The protein below binds the small molecule below.
Small molecule (SMILES): N[C@@H](CCO)C(=O)O

Binding-site contacts:
Ligand atom C3 contacts residue SER136 of chain 1.A at 3.8 Å.
Ligand atom CA contacts residue PO41 of chain 1.B at 3.9 Å.
Ligand atom O contacts residue ARG270 of chain 1.A at 3.4 Å (salt-bridge).
Ligand atom N contacts residue GLY167 of chain 1.A at 4.4 Å.
Ligand atom OXT contacts residue ARG270 of chain 1.A at 3.1 Å (salt-bridge).
Ligand atom C3 contacts residue PO41 of chain 1.B at 2.8 Å.
Ligand atom N contacts residue THR137 of chain 1.A at 4.1 Å.
Ligand atom CA contacts residue GLN163 of chain 1.A at 4.4 Å.
Ligand atom N contacts residue GLN163 of chain 1.A at 4.2 Å.
Ligand atom C contacts residue GLU243 of chain 1.A at 4.4 Å.
Ligand atom C4 contacts residue GLN353 of chain 1.A at 3.0 Å.
Ligand atom OXT contacts residue HIS277 of chain 1.A at 4.2 Å.
Ligand atom OXT contacts residue GLY167 of chain 1.A at 3.0 Å.
Ligand atom OXT contacts residue ALA168 of chain 1.A at 3.7 Å.
Ligand atom C4 contacts residue PO41 of chain 1.B at 3.2 Å.
Ligand atom C contacts residue HIS277 of chain 1.A at 3.1 Å.
Ligand atom C contacts residue ARG270 of chain 1.A at 3.5 Å.
Ligand atom N contacts residue HIS277 of chain 1.A at 2.4 Å (h-bond).
Ligand atom C contacts residue GLN163 of chain 1.A at 3.4 Å.
Ligand atom N contacts residue SER136 of chain 1.A at 2.8 Å.
Ligand atom O contacts residue HIS277 of chain 1.A at 2.5 Å (h-bond).
Ligand atom O contacts residue GLY167 of chain 1.A at 4.1 Å.
Ligand atom N contacts residue GLN353 of chain 1.A at 3.5 Å.
Ligand atom C contacts residue GLY167 of chain 1.A at 3.2 Å.
Ligand atom CA contacts residue SER136 of chain 1.A at 3.8 Å.
Ligand atom N contacts residue GLU243 of chain 1.A at 4.3 Å.
Ligand atom OXT contacts residue GLN163 of chain 1.A at 4.1 Å.
Ligand atom O3 contacts residue GLY167 of chain 1.A at 3.0 Å (h-bond).
Ligand atom CA contacts residue GLN353 of chain 1.A at 3.7 Å.
Ligand atom CA contacts residue GLY167 of chain 1.A at 3.1 Å.
Ligand atom N contacts residue PO41 of chain 1.B at 3.7 Å.
Ligand atom C3 contacts residue GLY167 of chain 1.A at 3.6 Å.
Ligand atom O3 contacts residue PO41 of chain 1.B at 3.0 Å (h-bond).
Ligand atom O contacts residue GLU243 of chain 1.A at 4.0 Å.
Ligand atom O contacts residue GLN163 of chain 1.A at 2.3 Å (h-bond).
Ligand atom CA contacts residue HIS277 of chain 1.A at 3.0 Å.
Ligand atom O3 contacts residue GLN353 of chain 1.A at 3.9 Å.
Ligand atom C4 contacts residue SER136 of chain 1.A at 3.7 Å.
Ligand atom C4 contacts residue GLY167 of chain 1.A at 3.2 Å.
Ligand atom C3 contacts residue GLN353 of chain 1.A at 3.9 Å.

Sequence of chain 1.A:
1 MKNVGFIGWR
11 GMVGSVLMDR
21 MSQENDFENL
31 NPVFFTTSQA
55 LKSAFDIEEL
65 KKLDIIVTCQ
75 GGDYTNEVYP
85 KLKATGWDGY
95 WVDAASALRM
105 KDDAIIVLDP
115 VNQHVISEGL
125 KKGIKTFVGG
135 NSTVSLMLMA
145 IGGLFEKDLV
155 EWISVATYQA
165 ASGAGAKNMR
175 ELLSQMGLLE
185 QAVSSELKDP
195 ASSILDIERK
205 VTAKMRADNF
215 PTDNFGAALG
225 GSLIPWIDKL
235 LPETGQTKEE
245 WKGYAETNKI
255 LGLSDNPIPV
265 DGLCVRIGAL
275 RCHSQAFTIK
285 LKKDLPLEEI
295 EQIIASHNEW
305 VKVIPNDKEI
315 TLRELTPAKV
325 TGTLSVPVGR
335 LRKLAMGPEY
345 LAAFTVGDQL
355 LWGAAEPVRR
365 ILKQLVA